Sequence of chain 1.A:
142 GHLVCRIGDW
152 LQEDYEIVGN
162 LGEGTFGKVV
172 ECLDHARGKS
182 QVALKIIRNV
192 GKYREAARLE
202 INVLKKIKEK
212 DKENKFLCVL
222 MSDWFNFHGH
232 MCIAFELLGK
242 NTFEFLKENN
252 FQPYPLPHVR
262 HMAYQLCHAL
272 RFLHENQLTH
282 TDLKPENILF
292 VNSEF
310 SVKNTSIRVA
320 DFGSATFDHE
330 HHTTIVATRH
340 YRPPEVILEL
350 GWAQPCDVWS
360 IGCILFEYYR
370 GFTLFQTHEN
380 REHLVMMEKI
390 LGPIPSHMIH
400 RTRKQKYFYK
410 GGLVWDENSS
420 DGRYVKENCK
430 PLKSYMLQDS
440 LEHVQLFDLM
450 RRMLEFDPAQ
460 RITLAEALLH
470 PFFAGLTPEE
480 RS

The protein below binds the small molecule below.
Small molecule (SMILES): O=C(O)c1ccc2c(c1)nc(Nc1cccc(Cl)c1)c1ccncc12

Binding-site contacts:
Ligand atom C4 contacts residue ALA319 of chain 1.A at 4.1 Å (hydrophobic).
Ligand atom C23 contacts residue LYS186 of chain 1.A at 3.5 Å.
Ligand atom N12 contacts residue LEU239 of chain 1.A at 2.8 Å (h-bond).
Ligand atom C19 contacts residue GLU164 of chain 1.A at 3.9 Å.
Ligand atom C19 contacts residue GLY163 of chain 1.A at 3.4 Å.
Ligand atom O25 contacts residue ASP320 of chain 1.A at 3.1 Å.
Ligand atom C3 contacts residue PHE236 of chain 1.A at 3.9 Å (hydrophobic).
Ligand atom C23 contacts residue PHE236 of chain 1.A at 4.0 Å (hydrophobic).
Ligand atom O24 contacts residue LYS186 of chain 1.A at 3.9 Å.
Ligand atom C18 contacts residue GLU164 of chain 1.A at 4.0 Å.
Ligand atom C13 contacts residue ALA184 of chain 1.A at 3.2 Å (hydrophobic).
Ligand atom O25 contacts residue LYS186 of chain 1.A at 2.7 Å (salt-bridge).
Ligand atom C17 contacts residue VAL170 of chain 1.A at 3.9 Å (hydrophobic).
Ligand atom O24 contacts residue ALA319 of chain 1.A at 3.9 Å.
Ligand atom C11 contacts residue LEU238 of chain 1.A at 3.5 Å (hydrophobic).
Ligand atom C5 contacts residue ALA319 of chain 1.A at 4.0 Å (hydrophobic).
Ligand atom C2 contacts residue ALA184 of chain 1.A at 4.1 Å (hydrophobic).
Ligand atom CL22 contacts residue VAL170 of chain 1.A at 3.8 Å.
Ligand atom N12 contacts residue LEU238 of chain 1.A at 3.5 Å.
Ligand atom C2 contacts residue LEU290 of chain 1.A at 3.8 Å (hydrophobic).
Ligand atom C8 contacts residue LEU290 of chain 1.A at 3.6 Å (hydrophobic).
Ligand atom O24 contacts residue ASP320 of chain 1.A at 2.8 Å (salt-bridge).
Ligand atom CL22 contacts residue GLY163 of chain 1.A at 3.5 Å.
Ligand atom C8 contacts residue ALA184 of chain 1.A at 3.6 Å (hydrophobic).
Ligand atom C11 contacts residue LEU239 of chain 1.A at 3.3 Å (hydrophobic).
Ligand atom C13 contacts residue LEU239 of chain 1.A at 3.9 Å (hydrophobic).
Ligand atom C13 contacts residue LEU290 of chain 1.A at 3.9 Å (hydrophobic).
Ligand atom C21 contacts residue LEU162 of chain 1.A at 3.6 Å (hydrophobic).
Ligand atom C20 contacts residue LEU162 of chain 1.A at 3.8 Å (hydrophobic).
Ligand atom C4 contacts residue PHE236 of chain 1.A at 3.4 Å (hydrophobic).
Ligand atom C23 contacts residue ASP320 of chain 1.A at 3.2 Å.
Ligand atom C7 contacts residue LEU290 of chain 1.A at 3.9 Å (hydrophobic).
Ligand atom N12 contacts residue ALA184 of chain 1.A at 3.5 Å.
Ligand atom C11 contacts residue ALA184 of chain 1.A at 4.1 Å (hydrophobic).
Ligand atom CL22 contacts residue GLU164 of chain 1.A at 3.5 Å.
Ligand atom C20 contacts residue GLY163 of chain 1.A at 3.9 Å.
Ligand atom O24 contacts residue PHE236 of chain 1.A at 3.6 Å.
Ligand atom C18 contacts residue GLY163 of chain 1.A at 3.6 Å.
Ligand atom CL22 contacts residue PHE167 of chain 1.A at 3.5 Å.
Ligand atom C16 contacts residue LEU162 of chain 1.A at 3.9 Å (hydrophobic).